Binding-site contacts:
Ligand atom NBD contacts residue TYR110 of chain 10.A at 3.4 Å.
Ligand atom CAA contacts residue PRO179 of chain 10.A at 3.3 Å (hydrophobic).
Ligand atom OAC contacts residue TYR110 of chain 10.A at 3.6 Å.
Ligand atom CAA contacts residue ILE155 of chain 10.A at 3.8 Å (hydrophobic).
Ligand atom CAK contacts residue TYR157 of chain 10.A at 3.6 Å (hydrophobic).
Ligand atom NAU contacts residue LYS111 of chain 10.A at 3.5 Å (salt-bridge).
Ligand atom CAZ contacts residue VAL194 of chain 10.A at 3.9 Å (hydrophobic).
Ligand atom CAL contacts residue LEU132 of chain 10.A at 3.9 Å (hydrophobic).
Ligand atom CAY contacts residue VAL194 of chain 10.A at 3.8 Å (hydrophobic).
Ligand atom CAG contacts residue TYR110 of chain 10.A at 3.7 Å (hydrophobic).
Ligand atom CAM contacts residue TYR157 of chain 10.A at 3.8 Å (hydrophobic).
Ligand atom CAI contacts residue TYR157 of chain 10.A at 3.6 Å (hydrophobic).
Ligand atom OAV contacts residue ILE192 of chain 10.A at 3.1 Å.
Ligand atom OAC contacts residue THR109 of chain 10.A at 3.8 Å.
Ligand atom CAR contacts residue TYR203 of chain 10.A at 3.7 Å (hydrophobic).
Ligand atom CAE contacts residue TYR110 of chain 10.A at 3.8 Å (hydrophobic).
Ligand atom CAN contacts residue ILE108 of chain 10.A at 3.7 Å (hydrophobic).
Ligand atom CAE contacts residue SER204 of chain 10.A at 3.4 Å.
Ligand atom CAJ contacts residue LEU132 of chain 10.A at 3.3 Å (hydrophobic).
Ligand atom CAQ contacts residue PHE236 of chain 10.A at 3.5 Å (hydrophobic).
Ligand atom CAX contacts residue PHE236 of chain 10.A at 3.3 Å (hydrophobic).
Ligand atom OAC contacts residue PHE236 of chain 10.A at 3.5 Å.
Ligand atom CAL contacts residue MET130 of chain 10.A at 3.2 Å (hydrophobic).
Ligand atom CAO contacts residue PHE236 of chain 10.A at 3.7 Å (hydrophobic).
Ligand atom CAX contacts residue TYR110 of chain 10.A at 3.6 Å (hydrophobic).
Ligand atom CAF contacts residue LYS111 of chain 10.A at 3.6 Å.
Ligand atom CAA contacts residue SER180 of chain 10.A at 3.6 Å.
Ligand atom CAL contacts residue VAL194 of chain 10.A at 3.8 Å (hydrophobic).
Ligand atom CAA contacts residue ILE181 of chain 10.A at 3.8 Å (hydrophobic).
Ligand atom NBD contacts residue PHE236 of chain 10.A at 3.6 Å.
Ligand atom NAT contacts residue TYR157 of chain 10.A at 3.4 Å.
Ligand atom CBB contacts residue MET130 of chain 10.A at 3.7 Å (hydrophobic).
Ligand atom CAS contacts residue TYR203 of chain 10.A at 3.7 Å (hydrophobic).
Ligand atom NAT contacts residue ILE192 of chain 10.A at 3.8 Å.
Ligand atom CAJ contacts residue VAL194 of chain 10.A at 3.6 Å (hydrophobic).
Ligand atom NBC contacts residue PHE236 of chain 10.A at 3.7 Å.
Ligand atom CBA contacts residue TYR110 of chain 10.A at 3.4 Å (hydrophobic).
Ligand atom CAH contacts residue TYR110 of chain 10.A at 3.6 Å (hydrophobic).
Ligand atom CAB contacts residue TYR203 of chain 10.A at 3.6 Å (hydrophobic).
Ligand atom CAD contacts residue ILE192 of chain 10.A at 3.4 Å (hydrophobic).

Sequence of chain 10.A:
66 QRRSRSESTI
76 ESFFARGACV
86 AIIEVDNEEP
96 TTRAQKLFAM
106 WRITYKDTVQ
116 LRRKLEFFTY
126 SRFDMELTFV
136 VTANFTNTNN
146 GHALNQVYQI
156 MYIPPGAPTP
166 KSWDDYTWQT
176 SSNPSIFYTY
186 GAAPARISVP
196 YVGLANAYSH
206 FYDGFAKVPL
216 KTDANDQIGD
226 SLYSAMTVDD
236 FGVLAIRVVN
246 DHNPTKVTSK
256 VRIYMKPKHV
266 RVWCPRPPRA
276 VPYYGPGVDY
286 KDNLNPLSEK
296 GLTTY

This protein binds this small molecule.
Small molecule (SMILES): CCO/N=C/c1ccc(OCC[C@@H](C)CCN2CCN(c3ccncc3)C2=O)cc1

Sequence of chain 10.C:
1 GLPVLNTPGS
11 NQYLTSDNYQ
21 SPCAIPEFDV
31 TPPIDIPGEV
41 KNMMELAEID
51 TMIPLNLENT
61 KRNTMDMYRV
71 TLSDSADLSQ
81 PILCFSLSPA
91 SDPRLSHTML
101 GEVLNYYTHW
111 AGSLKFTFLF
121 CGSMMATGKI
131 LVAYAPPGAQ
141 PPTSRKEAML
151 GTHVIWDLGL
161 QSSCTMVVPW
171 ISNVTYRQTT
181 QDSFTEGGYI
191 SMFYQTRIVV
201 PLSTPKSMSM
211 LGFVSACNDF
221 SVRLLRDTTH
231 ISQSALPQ